Sequence of chain 1.A:
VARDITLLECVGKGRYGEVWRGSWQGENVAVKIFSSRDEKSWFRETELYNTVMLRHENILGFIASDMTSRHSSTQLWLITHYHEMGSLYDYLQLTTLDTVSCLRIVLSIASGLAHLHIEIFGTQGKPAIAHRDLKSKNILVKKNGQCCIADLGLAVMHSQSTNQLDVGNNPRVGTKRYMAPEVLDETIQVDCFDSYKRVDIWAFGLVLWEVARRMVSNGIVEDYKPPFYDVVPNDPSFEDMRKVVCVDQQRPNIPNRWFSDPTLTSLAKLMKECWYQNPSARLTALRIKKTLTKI

Binding-site contacts:
Ligand atom C15 contacts residue LEU145 of chain 1.A at 3.5 Å (hydrophobic).
Ligand atom O20 contacts residue SER92 of chain 1.A at 3.5 Å (h-bond).
Ligand atom C22 contacts residue GLY91 of chain 1.A at 3.8 Å.
Ligand atom C06 contacts residue LEU83 of chain 1.A at 3.8 Å (hydrophobic).
Ligand atom C32 contacts residue ASP95 of chain 1.A at 3.7 Å.
Ligand atom N14 contacts residue TYR87 of chain 1.A at 3.8 Å.
Ligand atom C01 contacts residue VAL36 of chain 1.A at 3.9 Å (hydrophobic).
Ligand atom C17 contacts residue LEU145 of chain 1.A at 3.5 Å (hydrophobic).
Ligand atom C01 contacts residue LYS37 of chain 1.A at 3.5 Å.
Ligand atom C13 contacts residue ALA35 of chain 1.A at 3.6 Å (hydrophobic).
Ligand atom C24 contacts residue TYR87 of chain 1.A at 3.4 Å (hydrophobic).
Ligand atom O02 contacts residue LYS37 of chain 1.A at 3.2 Å.
Ligand atom C28 contacts residue ASP95 of chain 1.A at 3.7 Å.
Ligand atom C24 contacts residue VAL16 of chain 1.A at 3.6 Å (hydrophobic).
Ligand atom N14 contacts residue LEU145 of chain 1.A at 3.5 Å.
Ligand atom O02 contacts residue THR85 of chain 1.A at 3.9 Å.
Ligand atom C15 contacts residue TYR87 of chain 1.A at 3.7 Å (hydrophobic).
Ligand atom O08 contacts residue ALA155 of chain 1.A at 3.4 Å.
Ligand atom C10 contacts residue LEU145 of chain 1.A at 3.8 Å (hydrophobic).
Ligand atom C15 contacts residue HIS88 of chain 1.A at 3.1 Å.
Ligand atom C32 contacts residue GLY91 of chain 1.A at 3.6 Å.
Ligand atom C01 contacts residue THR85 of chain 1.A at 3.2 Å.
Ligand atom C09 contacts residue ASN143 of chain 1.A at 3.6 Å.
Ligand atom C33 contacts residue ALA35 of chain 1.A at 3.8 Å (hydrophobic).
Ligand atom C01 contacts residue ALA35 of chain 1.A at 3.3 Å (hydrophobic).
Ligand atom C18 contacts residue VAL24 of chain 1.A at 3.6 Å (hydrophobic).
Ligand atom C22 contacts residue VAL16 of chain 1.A at 3.8 Å (hydrophobic).
Ligand atom C33 contacts residue VAL24 of chain 1.A at 3.6 Å (hydrophobic).
Ligand atom C09 contacts residue LYS142 of chain 1.A at 3.8 Å.
Ligand atom O05 contacts residue LYS37 of chain 1.A at 3.4 Å.
Ligand atom C21 contacts residue GLY91 of chain 1.A at 3.5 Å.
Ligand atom C06 contacts residue GLU50 of chain 1.A at 3.1 Å.
Ligand atom C23 contacts residue TYR87 of chain 1.A at 3.3 Å (hydrophobic).
Ligand atom C23 contacts residue VAL16 of chain 1.A at 3.7 Å (hydrophobic).
Ligand atom N14 contacts residue HIS88 of chain 1.A at 3.2 Å (h-bond).
Ligand atom C12 contacts residue LEU145 of chain 1.A at 3.5 Å (hydrophobic).
Ligand atom C16 contacts residue LEU145 of chain 1.A at 3.6 Å (hydrophobic).
Ligand atom C06 contacts residue ASP156 of chain 1.A at 3.4 Å.
Ligand atom C01 contacts residue LEU83 of chain 1.A at 3.5 Å (hydrophobic).
Ligand atom C13 contacts residue LEU145 of chain 1.A at 3.4 Å (hydrophobic).

This small molecule binds to this protein.
Small molecule (SMILES): COc1cc(-c2cncc3c2CCOc2cc(N4CCNCC4)ccc2-3)cc(OC)c1OC